Sequence of chain 1.Z:
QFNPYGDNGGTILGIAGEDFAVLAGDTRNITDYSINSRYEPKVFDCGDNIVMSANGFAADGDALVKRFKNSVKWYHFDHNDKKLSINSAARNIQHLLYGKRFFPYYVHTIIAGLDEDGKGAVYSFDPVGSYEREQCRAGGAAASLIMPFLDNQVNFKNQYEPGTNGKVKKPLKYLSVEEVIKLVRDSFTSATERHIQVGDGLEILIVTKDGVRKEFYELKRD

Binding-site contacts:
Ligand atom N14 contacts residue THR1 of chain 1.Y at 3.7 Å.
Ligand atom O31 contacts residue THR21 of chain 1.Y at 3.0 Å (h-bond).
Ligand atom C32 contacts residue THR21 of chain 1.Y at 3.8 Å.
Ligand atom C18 contacts residue LYS33 of chain 1.Y at 3.8 Å.
Ligand atom C12 contacts residue THR21 of chain 1.Y at 3.8 Å.
Ligand atom C24 contacts residue ALA49 of chain 1.Y at 3.7 Å (hydrophobic).
Ligand atom N11 contacts residue THR21 of chain 1.Y at 3.0 Å (h-bond).
Ligand atom C26 contacts residue THR1 of chain 1.Y at 2.5 Å.
Ligand atom C23 contacts residue VAL31 of chain 1.Y at 3.4 Å (hydrophobic).
Ligand atom C15 contacts residue GLY47 of chain 1.Y at 3.8 Å.
Ligand atom C26 contacts residue GLY47 of chain 1.Y at 3.4 Å.
Ligand atom C16 contacts residue THR1 of chain 1.Y at 2.8 Å.
Ligand atom C23 contacts residue ALA49 of chain 1.Y at 3.3 Å (hydrophobic).
Ligand atom C25 contacts residue THR1 of chain 1.Y at 1.4 Å.
Ligand atom C10 contacts residue ALA49 of chain 1.Y at 3.8 Å (hydrophobic).
Ligand atom O30 contacts residue SER131 of chain 1.Y at 2.9 Å (h-bond).
Ligand atom C43 contacts residue ALA27 of chain 1.Y at 3.4 Å (hydrophobic).
Ligand atom C9 contacts residue THR21 of chain 1.Y at 3.7 Å.
Ligand atom N22 contacts residue GLU132 of chain 1.Z at 3.4 Å (salt-bridge).
Ligand atom N8 contacts residue ASP126 of chain 1.Z at 3.5 Å (salt-bridge).
Ligand atom C21 contacts residue LYS32 of chain 1.Y at 3.8 Å.
Ligand atom O31 contacts residue ALA20 of chain 1.Y at 3.6 Å.
Ligand atom S27 contacts residue THR1 of chain 1.Y at 3.5 Å (h-bond).
Ligand atom N22 contacts residue VAL31 of chain 1.Y at 3.7 Å.
Ligand atom C16 contacts residue GLY47 of chain 1.Y at 3.7 Å.
Ligand atom C17 contacts residue LYS33 of chain 1.Y at 3.7 Å.
Ligand atom O39 contacts residue ALA49 of chain 1.Y at 3.3 Å (h-bond).
Ligand atom C12 contacts residue GLY47 of chain 1.Y at 3.6 Å.
Ligand atom N22 contacts residue GLN53 of chain 1.Y at 3.6 Å (h-bond).
Ligand atom C13 contacts residue GLY47 of chain 1.Y at 3.8 Å.
Ligand atom O30 contacts residue THR1 of chain 1.Y at 2.9 Å (h-bond).
Ligand atom C20 contacts residue ALA49 of chain 1.Y at 3.7 Å (hydrophobic).
Ligand atom C15 contacts residue THR1 of chain 1.Y at 2.4 Å.
Ligand atom C21 contacts residue VAL31 of chain 1.Y at 3.8 Å (hydrophobic).
Ligand atom C19 contacts residue MET45 of chain 1.Y at 3.6 Å (hydrophobic).
Ligand atom C18 contacts residue MET45 of chain 1.Y at 3.5 Å (hydrophobic).
Ligand atom C20 contacts residue VAL31 of chain 1.Y at 3.7 Å (hydrophobic).
Ligand atom C16 contacts residue LYS33 of chain 1.Y at 3.7 Å.
Ligand atom N14 contacts residue GLY47 of chain 1.Y at 3.0 Å (h-bond).
Ligand atom C57 contacts residue PRO127 of chain 1.Z at 3.8 Å (hydrophobic).

A small-molecule ligand and the protein it binds are described below.
Small molecule (SMILES): CC(C)C[C@H](NC(=O)[C@H](Cc1ccccc1)N=[N+]=[N-])C(=O)N[C@@H](C)C(=O)N[C@H](CCS(C)(=O)=O)Cc1ccc(CN)cc1

Sequence of chain 1.Y:
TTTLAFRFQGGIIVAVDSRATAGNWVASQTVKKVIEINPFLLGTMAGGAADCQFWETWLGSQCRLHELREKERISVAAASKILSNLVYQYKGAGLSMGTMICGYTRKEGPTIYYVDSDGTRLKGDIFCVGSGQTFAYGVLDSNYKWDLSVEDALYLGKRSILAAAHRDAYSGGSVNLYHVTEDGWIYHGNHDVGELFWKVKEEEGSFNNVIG